Binding-site contacts:
Ligand atom C7 contacts residue ASN379 of chain 1.B at 4.1 Å.
Ligand atom N2 contacts residue GLN375 of chain 1.B at 3.7 Å.
Ligand atom O5 contacts residue TYR371 of chain 1.B at 3.9 Å.
Ligand atom N2 contacts residue ASN379 of chain 1.B at 2.8 Å (h-bond).
Ligand atom C6 contacts residue ASP385 of chain 1.B at 3.9 Å.
Ligand atom C7 contacts residue ASP385 of chain 1.B at 3.9 Å.
Ligand atom C5 contacts residue ASP385 of chain 1.B at 4.1 Å.
Ligand atom O4 contacts residue ASN379 of chain 1.B at 4.3 Å.
Ligand atom C5 contacts residue MET382 of chain 1.B at 3.9 Å (hydrophobic).
Ligand atom C1 contacts residue GLN375 of chain 1.B at 3.4 Å.
Ligand atom O6 contacts residue TYR386 of chain 1.B at 3.6 Å.
Ligand atom O5 contacts residue MET382 of chain 1.B at 3.3 Å (h-bond).
Ligand atom C1 contacts residue MET382 of chain 1.B at 4.0 Å (hydrophobic).
Ligand atom C6 contacts residue TYR371 of chain 1.B at 3.3 Å (hydrophobic).
Ligand atom O4 contacts residue GLN369 of chain 1.B at 4.0 Å.
Ligand atom C6 contacts residue MET382 of chain 1.B at 3.9 Å (hydrophobic).
Ligand atom O6 contacts residue GLN375 of chain 1.B at 4.2 Å.
Ligand atom C1 contacts residue ASN379 of chain 1.B at 1.4 Å.
Ligand atom C3 contacts residue ASN379 of chain 1.B at 3.0 Å.
Ligand atom O5 contacts residue GLN375 of chain 1.B at 4.2 Å.
Ligand atom O3 contacts residue ASN379 of chain 1.B at 4.3 Å.
Ligand atom C6 contacts residue ASN379 of chain 1.B at 4.0 Å.
Ligand atom C8 contacts residue ASP385 of chain 1.B at 3.3 Å.
Ligand atom O6 contacts residue ASP385 of chain 1.B at 2.7 Å (salt-bridge).
Ligand atom C4 contacts residue ASN379 of chain 1.B at 3.4 Å.
Ligand atom O4 contacts residue ASP385 of chain 1.B at 3.9 Å.
Ligand atom C5 contacts residue TYR371 of chain 1.B at 3.6 Å (hydrophobic).
Ligand atom O6 contacts residue TYR371 of chain 1.B at 3.3 Å.
Ligand atom O6 contacts residue MET382 of chain 1.B at 3.4 Å.
Ligand atom C2 contacts residue GLN375 of chain 1.B at 3.8 Å.
Ligand atom O7 contacts residue GLN375 of chain 1.B at 3.4 Å.
Ligand atom C1 contacts residue TYR371 of chain 1.B at 4.0 Å (hydrophobic).
Ligand atom O6 contacts residue GLN369 of chain 1.B at 3.4 Å.
Ligand atom N2 contacts residue ASP385 of chain 1.B at 4.1 Å.
Ligand atom C4 contacts residue TYR371 of chain 1.B at 4.1 Å (hydrophobic).
Ligand atom C2 contacts residue ASN379 of chain 1.B at 2.4 Å.
Ligand atom C7 contacts residue GLN375 of chain 1.B at 3.7 Å.
Ligand atom C6 contacts residue TYR386 of chain 1.B at 3.8 Å (hydrophobic).
Ligand atom C5 contacts residue ASN379 of chain 1.B at 2.7 Å.
Ligand atom O5 contacts residue ASN379 of chain 1.B at 2.3 Å (h-bond).

The small molecule below binds the protein below.
Small molecule (SMILES): CC(=O)N[C@H]1[C@H](O[C@H]2[C@H](O)[C@@H](NC(C)=O)CO[C@@H]2CO)O[C@H](CO)[C@@H](O)[C@@H]1O

Sequence of chain 1.B:
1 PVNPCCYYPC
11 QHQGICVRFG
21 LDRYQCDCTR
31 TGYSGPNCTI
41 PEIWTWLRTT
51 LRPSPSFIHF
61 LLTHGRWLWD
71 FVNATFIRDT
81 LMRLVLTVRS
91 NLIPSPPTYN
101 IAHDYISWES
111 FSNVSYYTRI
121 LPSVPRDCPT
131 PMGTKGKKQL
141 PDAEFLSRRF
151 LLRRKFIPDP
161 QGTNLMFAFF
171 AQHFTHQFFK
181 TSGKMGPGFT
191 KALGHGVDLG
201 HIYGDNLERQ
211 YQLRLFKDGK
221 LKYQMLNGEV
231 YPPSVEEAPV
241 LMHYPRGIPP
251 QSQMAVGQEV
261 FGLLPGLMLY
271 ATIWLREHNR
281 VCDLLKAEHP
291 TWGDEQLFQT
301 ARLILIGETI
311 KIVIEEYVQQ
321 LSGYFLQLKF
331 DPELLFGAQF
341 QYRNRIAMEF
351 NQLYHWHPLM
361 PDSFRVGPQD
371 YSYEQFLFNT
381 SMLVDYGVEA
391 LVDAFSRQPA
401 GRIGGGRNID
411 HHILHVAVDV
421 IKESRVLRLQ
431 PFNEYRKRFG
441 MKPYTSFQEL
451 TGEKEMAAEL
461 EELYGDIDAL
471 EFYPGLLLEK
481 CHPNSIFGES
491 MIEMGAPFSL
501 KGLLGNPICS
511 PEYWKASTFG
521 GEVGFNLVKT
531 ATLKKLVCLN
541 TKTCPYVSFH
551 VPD